Sequence of chain 1.A:
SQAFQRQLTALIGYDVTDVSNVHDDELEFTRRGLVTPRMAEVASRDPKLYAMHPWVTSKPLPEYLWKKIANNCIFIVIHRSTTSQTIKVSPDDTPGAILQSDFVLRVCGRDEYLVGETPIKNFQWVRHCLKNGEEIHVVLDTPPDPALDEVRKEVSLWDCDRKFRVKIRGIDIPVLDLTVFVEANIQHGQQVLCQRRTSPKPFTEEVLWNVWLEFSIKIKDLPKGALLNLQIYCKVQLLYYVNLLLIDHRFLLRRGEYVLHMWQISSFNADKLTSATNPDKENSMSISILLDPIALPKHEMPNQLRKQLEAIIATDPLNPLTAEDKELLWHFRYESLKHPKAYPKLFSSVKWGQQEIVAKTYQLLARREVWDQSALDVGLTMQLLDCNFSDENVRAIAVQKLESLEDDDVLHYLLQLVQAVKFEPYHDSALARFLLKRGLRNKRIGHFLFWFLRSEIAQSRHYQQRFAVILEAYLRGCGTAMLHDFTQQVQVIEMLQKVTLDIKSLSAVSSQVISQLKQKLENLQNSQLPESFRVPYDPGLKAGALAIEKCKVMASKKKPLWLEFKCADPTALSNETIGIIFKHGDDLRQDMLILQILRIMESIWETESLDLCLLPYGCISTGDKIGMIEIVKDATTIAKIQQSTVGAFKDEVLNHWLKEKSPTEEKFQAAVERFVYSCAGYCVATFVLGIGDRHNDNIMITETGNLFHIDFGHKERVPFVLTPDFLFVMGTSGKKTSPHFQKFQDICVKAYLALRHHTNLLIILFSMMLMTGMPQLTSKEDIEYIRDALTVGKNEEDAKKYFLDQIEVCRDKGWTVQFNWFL

Binding-site contacts:
Ligand atom C12 contacts residue MET661 of chain 1.A at 3.7 Å (hydrophobic).
Ligand atom C8 contacts residue MET661 of chain 1.A at 3.8 Å (hydrophobic).
Ligand atom C10 contacts residue TRP669 of chain 1.A at 3.6 Å (hydrophobic).
Ligand atom N4 contacts residue MET810 of chain 1.A at 3.5 Å (h-bond).
Ligand atom C3 contacts residue ILE688 of chain 1.A at 3.9 Å (hydrophobic).
Ligand atom C9 contacts residue MET661 of chain 1.A at 3.7 Å (hydrophobic).
Ligand atom N1 contacts residue GLU737 of chain 1.A at 3.8 Å.
Ligand atom O2 contacts residue THR744 of chain 1.A at 3.7 Å.
Ligand atom C11 contacts residue TRP669 of chain 1.A at 3.6 Å (hydrophobic).
Ligand atom C2 contacts residue ILE688 of chain 1.A at 3.8 Å (hydrophobic).
Ligand atom F1 contacts residue TRP669 of chain 1.A at 3.4 Å.
Ligand atom N1 contacts residue VAL739 of chain 1.A at 3.1 Å (h-bond).
Ligand atom C12 contacts residue TRP669 of chain 1.A at 3.7 Å (hydrophobic).
Ligand atom C11 contacts residue MET661 of chain 1.A at 3.6 Å (hydrophobic).
Ligand atom N2 contacts residue ILE688 of chain 1.A at 3.8 Å.
Ligand atom N3 contacts residue TYR724 of chain 1.A at 3.8 Å.
Ligand atom O2 contacts residue LYS747 of chain 1.A at 3.4 Å.
Ligand atom C1 contacts residue TRP669 of chain 1.A at 3.8 Å (hydrophobic).
Ligand atom C20 contacts residue LYS747 of chain 1.A at 3.6 Å.
Ligand atom F1 contacts residue VAL660 of chain 1.A at 3.3 Å.
Ligand atom N3 contacts residue ILE736 of chain 1.A at 3.5 Å.
Ligand atom N1 contacts residue ILE738 of chain 1.A at 3.7 Å.
Ligand atom F1 contacts residue MET661 of chain 1.A at 3.4 Å.
Ligand atom N2 contacts residue MET810 of chain 1.A at 3.6 Å.
Ligand atom F1 contacts residue LYS659 of chain 1.A at 3.8 Å.
Ligand atom C21 contacts residue ILE820 of chain 1.A at 3.5 Å (hydrophobic).
Ligand atom C12 contacts residue PRO667 of chain 1.A at 3.3 Å (hydrophobic).
Ligand atom C16 contacts residue ALA742 of chain 1.A at 3.6 Å (hydrophobic).
Ligand atom C5 contacts residue ILE820 of chain 1.A at 3.6 Å (hydrophobic).
Ligand atom N3 contacts residue GLU737 of chain 1.A at 2.8 Å (salt-bridge).
Ligand atom N7 contacts residue TYR724 of chain 1.A at 3.3 Å (h-bond).
Ligand atom C13 contacts residue PRO667 of chain 1.A at 3.7 Å (hydrophobic).
Ligand atom N4 contacts residue ILE820 of chain 1.A at 3.5 Å.
Ligand atom N6 contacts residue ILE688 of chain 1.A at 3.7 Å.
Ligand atom C15 contacts residue TRP669 of chain 1.A at 3.5 Å (hydrophobic).
Ligand atom N7 contacts residue ILE820 of chain 1.A at 3.4 Å.
Ligand atom C2 contacts residue MET810 of chain 1.A at 3.5 Å (hydrophobic).
Ligand atom C9 contacts residue TRP669 of chain 1.A at 3.7 Å (hydrophobic).
Ligand atom C6 contacts residue MET810 of chain 1.A at 3.8 Å (hydrophobic).
Ligand atom C4 contacts residue GLU737 of chain 1.A at 3.6 Å.

This protein binds this small molecule.
Small molecule (SMILES): C[C@H](Nc1ncnc(N)c1C#N)c1nc2ccc(F)cc2n1-c1cccc(S(C)(=O)=O)c1